Sequence of chain 2.A:
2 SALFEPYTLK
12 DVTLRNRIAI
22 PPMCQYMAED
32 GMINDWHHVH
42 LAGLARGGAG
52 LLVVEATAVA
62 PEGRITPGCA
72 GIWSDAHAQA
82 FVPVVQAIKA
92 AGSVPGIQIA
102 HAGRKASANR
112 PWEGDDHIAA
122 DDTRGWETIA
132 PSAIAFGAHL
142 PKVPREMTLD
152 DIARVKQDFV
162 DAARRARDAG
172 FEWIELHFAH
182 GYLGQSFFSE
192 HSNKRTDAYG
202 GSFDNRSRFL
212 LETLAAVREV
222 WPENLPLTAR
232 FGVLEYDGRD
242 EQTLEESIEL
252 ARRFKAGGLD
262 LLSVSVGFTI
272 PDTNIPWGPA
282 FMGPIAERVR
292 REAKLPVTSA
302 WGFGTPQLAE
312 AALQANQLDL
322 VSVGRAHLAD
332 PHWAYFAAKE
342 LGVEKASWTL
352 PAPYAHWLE

A protein and the small-molecule ligand that binds it are described below.
Small molecule (SMILES): C[C@@H](O)[C@@H](C)O

Binding-site contacts:
Ligand atom C4 contacts residue SER94 of chain 2.A at 3.8 Å.
Ligand atom C3 contacts residue SER94 of chain 2.A at 4.0 Å.
Ligand atom C4 contacts residue LYS90 of chain 2.A at 3.4 Å.
Ligand atom C2 contacts residue VAL95 of chain 2.A at 3.9 Å (hydrophobic).
Ligand atom O5 contacts residue VAL95 of chain 2.A at 3.9 Å.
Ligand atom O5 contacts residue THR14 of chain 2.A at 4.5 Å.
Ligand atom C2 contacts residue GLU173 of chain 2.A at 3.4 Å.
Ligand atom C1 contacts residue GLY93 of chain 2.A at 3.7 Å.
Ligand atom C1 contacts residue THR14 of chain 2.A at 3.6 Å.
Ligand atom O6 contacts residue LYS90 of chain 2.A at 3.8 Å.
Ligand atom C4 contacts residue GLY93 of chain 2.A at 4.0 Å.
Ligand atom C3 contacts residue LYS90 of chain 2.A at 4.3 Å.
Ligand atom C3 contacts residue GLU173 of chain 2.A at 3.5 Å.
Ligand atom O6 contacts residue GLU173 of chain 2.A at 2.9 Å (salt-bridge).
Ligand atom O5 contacts residue GLU173 of chain 2.A at 2.7 Å (salt-bridge).
Ligand atom C1 contacts residue SER94 of chain 2.A at 4.2 Å.
Ligand atom C1 contacts residue VAL95 of chain 2.A at 3.4 Å (hydrophobic).
Ligand atom C2 contacts residue SER94 of chain 2.A at 4.4 Å.